Sequence of chain 1.E:
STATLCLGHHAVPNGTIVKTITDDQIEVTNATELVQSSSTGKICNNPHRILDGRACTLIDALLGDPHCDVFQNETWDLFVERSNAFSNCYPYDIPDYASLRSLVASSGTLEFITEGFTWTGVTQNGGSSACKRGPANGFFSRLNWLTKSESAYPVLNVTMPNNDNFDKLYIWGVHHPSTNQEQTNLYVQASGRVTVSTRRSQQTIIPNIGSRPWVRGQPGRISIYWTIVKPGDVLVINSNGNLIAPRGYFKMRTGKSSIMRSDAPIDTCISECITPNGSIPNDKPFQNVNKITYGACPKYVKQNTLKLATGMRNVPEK

Binding-site contacts:
Ligand atom O7 contacts residue ARG220 of chain 1.E at 4.1 Å.
Ligand atom O5 contacts residue TRP222 of chain 1.E at 3.7 Å.
Ligand atom N2 contacts residue TRP222 of chain 1.E at 4.4 Å.
Ligand atom O1 contacts residue NAG1 of chain 1.J at 3.1 Å (h-bond).
Ligand atom C1 contacts residue NAG1 of chain 1.J at 2.7 Å.
Ligand atom O7 contacts residue TRP222 of chain 1.E at 2.8 Å (h-bond).
Ligand atom N2 contacts residue NAG1 of chain 1.J at 3.7 Å.
Ligand atom C8 contacts residue PRO221 of chain 1.E at 4.0 Å (hydrophobic).
Ligand atom O7 contacts residue NAG1 of chain 1.J at 3.5 Å (h-bond).
Ligand atom C8 contacts residue VAL242 of chain 1.A at 4.0 Å (hydrophobic).
Ligand atom O6 contacts residue NAG1 of chain 1.J at 4.0 Å.
Ligand atom C6 contacts residue NAG1 of chain 1.J at 3.3 Å.
Ligand atom C6 contacts residue TRP222 of chain 1.E at 3.6 Å (hydrophobic).
Ligand atom C3 contacts residue TRP222 of chain 1.E at 4.1 Å (hydrophobic).
Ligand atom C3 contacts residue MAN1 of chain 1.Y at 4.4 Å.
Ligand atom C4 contacts residue MAN1 of chain 1.Y at 3.9 Å.
Ligand atom C4 contacts residue TRP222 of chain 1.E at 3.5 Å (hydrophobic).
Ligand atom C8 contacts residue TRP222 of chain 1.E at 4.2 Å (hydrophobic).
Ligand atom C5 contacts residue TRP222 of chain 1.E at 4.0 Å (hydrophobic).
Ligand atom O7 contacts residue PRO221 of chain 1.E at 3.0 Å.
Ligand atom C7 contacts residue PRO221 of chain 1.E at 3.9 Å (hydrophobic).
Ligand atom C7 contacts residue NAG1 of chain 1.J at 3.8 Å.
Ligand atom C5 contacts residue NAG1 of chain 1.J at 3.6 Å.
Ligand atom O4 contacts residue TRP222 of chain 1.E at 4.1 Å.
Ligand atom C2 contacts residue NAG1 of chain 1.J at 3.8 Å.
Ligand atom O3 contacts residue TRP222 of chain 1.E at 3.6 Å.
Ligand atom O5 contacts residue NAG1 of chain 1.J at 2.6 Å (h-bond).
Ligand atom C2 contacts residue TRP222 of chain 1.E at 3.6 Å (hydrophobic).
Ligand atom C1 contacts residue TRP222 of chain 1.E at 4.3 Å (hydrophobic).
Ligand atom C8 contacts residue ARG207 of chain 1.A at 4.0 Å.
Ligand atom O3 contacts residue MAN1 of chain 1.Y at 3.9 Å.
Ligand atom O4 contacts residue MAN1 of chain 1.Y at 2.6 Å (h-bond).
Ligand atom C7 contacts residue TRP222 of chain 1.E at 3.7 Å (hydrophobic).

This small molecule binds to this protein.
Small molecule (SMILES): CC(=O)N[C@@H]1[C@@H](O)[C@H](O)[C@@H](CO)O[C@@H]1O

Sequence of chain 1.A:
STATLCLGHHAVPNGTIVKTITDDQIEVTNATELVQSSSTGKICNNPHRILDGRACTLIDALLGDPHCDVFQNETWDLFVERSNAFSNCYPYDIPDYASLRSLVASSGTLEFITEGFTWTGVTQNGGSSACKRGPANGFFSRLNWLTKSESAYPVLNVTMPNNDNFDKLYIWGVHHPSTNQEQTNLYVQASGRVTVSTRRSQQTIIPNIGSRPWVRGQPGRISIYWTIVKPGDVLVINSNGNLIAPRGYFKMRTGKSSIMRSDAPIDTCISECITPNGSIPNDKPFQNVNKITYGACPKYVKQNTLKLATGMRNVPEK